Sequence of chain 57.G:
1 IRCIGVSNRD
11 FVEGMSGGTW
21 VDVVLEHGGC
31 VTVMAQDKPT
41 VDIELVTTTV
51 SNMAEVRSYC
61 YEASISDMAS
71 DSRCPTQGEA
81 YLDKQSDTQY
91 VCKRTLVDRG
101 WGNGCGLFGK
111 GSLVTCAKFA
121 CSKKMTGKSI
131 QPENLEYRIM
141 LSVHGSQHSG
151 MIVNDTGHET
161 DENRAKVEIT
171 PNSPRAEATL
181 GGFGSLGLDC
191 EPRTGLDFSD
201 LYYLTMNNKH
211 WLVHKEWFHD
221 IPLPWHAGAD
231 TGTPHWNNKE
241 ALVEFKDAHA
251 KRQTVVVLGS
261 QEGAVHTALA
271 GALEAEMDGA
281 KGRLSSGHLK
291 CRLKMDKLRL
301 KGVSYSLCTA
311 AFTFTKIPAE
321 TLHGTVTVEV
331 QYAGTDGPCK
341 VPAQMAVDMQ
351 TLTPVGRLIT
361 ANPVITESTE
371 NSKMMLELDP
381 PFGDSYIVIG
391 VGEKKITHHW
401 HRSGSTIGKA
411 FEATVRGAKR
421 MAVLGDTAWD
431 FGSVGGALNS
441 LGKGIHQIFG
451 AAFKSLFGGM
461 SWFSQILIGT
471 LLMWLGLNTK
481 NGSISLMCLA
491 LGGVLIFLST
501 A

The small molecule below binds the protein below.
Small molecule (SMILES): CC(=O)N[C@H]1[C@H](O[C@H]2[C@H](O)[C@@H](NC(C)=O)CO[C@@H]2CO)O[C@H](CO)[C@@H](O)[C@@H]1O

Binding-site contacts:
Ligand atom C7 contacts residue ASN154 of chain 57.G at 3.3 Å.
Ligand atom O5 contacts residue ASN154 of chain 57.G at 4.0 Å.
Ligand atom C8 contacts residue THR156 of chain 57.G at 4.0 Å.
Ligand atom C8 contacts residue ASN154 of chain 57.G at 3.6 Å.
Ligand atom O6 contacts residue MET151 of chain 57.G at 3.4 Å.
Ligand atom O7 contacts residue ASN154 of chain 57.G at 2.6 Å (h-bond).
Ligand atom N2 contacts residue ASN154 of chain 57.G at 3.8 Å.
Ligand atom C1 contacts residue THR156 of chain 57.G at 3.6 Å.
Ligand atom C2 contacts residue THR156 of chain 57.G at 4.2 Å.
Ligand atom C6 contacts residue MET151 of chain 57.G at 4.5 Å (hydrophobic).
Ligand atom C7 contacts residue THR156 of chain 57.G at 3.9 Å.
Ligand atom C1 contacts residue ASN154 of chain 57.G at 3.4 Å.
Ligand atom C2 contacts residue ASN154 of chain 57.G at 3.5 Å.
Ligand atom N2 contacts residue THR156 of chain 57.G at 3.6 Å (h-bond).